Sequence of chain 5.C:
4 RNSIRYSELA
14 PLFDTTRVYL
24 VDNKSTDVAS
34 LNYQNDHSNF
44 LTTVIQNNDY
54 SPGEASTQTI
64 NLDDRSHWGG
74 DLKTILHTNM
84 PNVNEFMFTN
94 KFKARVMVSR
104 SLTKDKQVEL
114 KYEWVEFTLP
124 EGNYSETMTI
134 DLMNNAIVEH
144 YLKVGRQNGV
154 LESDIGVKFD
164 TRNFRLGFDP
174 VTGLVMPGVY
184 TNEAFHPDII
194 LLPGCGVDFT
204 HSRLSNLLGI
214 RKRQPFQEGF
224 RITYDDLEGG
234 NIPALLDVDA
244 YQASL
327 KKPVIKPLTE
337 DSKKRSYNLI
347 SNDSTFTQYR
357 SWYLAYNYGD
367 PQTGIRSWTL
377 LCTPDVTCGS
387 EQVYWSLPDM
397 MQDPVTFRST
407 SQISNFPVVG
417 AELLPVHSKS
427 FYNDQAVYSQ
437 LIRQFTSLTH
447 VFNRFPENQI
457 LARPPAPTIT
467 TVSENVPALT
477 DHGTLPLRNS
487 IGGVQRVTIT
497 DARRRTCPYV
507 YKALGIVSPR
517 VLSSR

Sequence of chain 5.B:
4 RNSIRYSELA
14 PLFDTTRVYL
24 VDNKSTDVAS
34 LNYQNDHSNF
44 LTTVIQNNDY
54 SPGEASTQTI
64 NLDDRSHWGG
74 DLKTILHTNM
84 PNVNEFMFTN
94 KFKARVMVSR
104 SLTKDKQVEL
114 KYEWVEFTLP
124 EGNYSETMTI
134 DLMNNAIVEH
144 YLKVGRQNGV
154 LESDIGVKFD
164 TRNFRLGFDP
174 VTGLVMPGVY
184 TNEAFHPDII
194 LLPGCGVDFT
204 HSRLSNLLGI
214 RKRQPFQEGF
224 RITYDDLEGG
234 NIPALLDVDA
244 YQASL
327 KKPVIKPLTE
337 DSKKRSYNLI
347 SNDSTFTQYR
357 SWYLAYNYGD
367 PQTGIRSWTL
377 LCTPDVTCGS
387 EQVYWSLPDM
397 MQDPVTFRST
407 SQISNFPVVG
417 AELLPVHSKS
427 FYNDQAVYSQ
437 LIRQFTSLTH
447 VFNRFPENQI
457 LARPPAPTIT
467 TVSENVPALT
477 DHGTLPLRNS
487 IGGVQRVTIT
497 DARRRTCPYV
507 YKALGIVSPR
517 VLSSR

The protein below binds the small molecule below.
Small molecule (SMILES): CC(C)[C@H](NC(=O)[C@@H]1CCCN1C(=O)[C@H](CC(N)=O)NC(=O)[C@H](Cc1ccccc1)NC(=O)[C@@H](N)[C@@H](C)O)C(=O)N[C@@H](Cc1ccc(O)cc1)C(=O)N1CCC[C@H]1C(=O)N[C@@H](Cc1ccc(O)cc1)C(=O)N[C@@H](CC(=O)O)C(=O)N[C@H](C=O)[C@@H](C)O

Binding-site contacts:
Ligand atom CG1 contacts residue PHE451 of chain 5.B at 3.4 Å (hydrophobic).
Ligand atom O contacts residue ARG149 of chain 5.B at 2.6 Å (salt-bridge).
Ligand atom CA contacts residue LYS339 of chain 5.B at 3.1 Å.
Ligand atom C contacts residue HIS446 of chain 5.B at 3.4 Å.
Ligand atom C contacts residue ARG149 of chain 5.B at 3.8 Å.
Ligand atom CE2 contacts residue HIS446 of chain 5.B at 3.5 Å.
Ligand atom CZ contacts residue HIS446 of chain 5.B at 3.7 Å.
Ligand atom OH contacts residue MET179 of chain 5.C at 3.4 Å.
Ligand atom CG contacts residue TYR244 of chain 5.C at 3.4 Å (hydrophobic).
Ligand atom CZ contacts residue ARG149 of chain 5.B at 3.8 Å.
Ligand atom CZ contacts residue THR445 of chain 5.B at 3.4 Å.
Ligand atom CA contacts residue GLU155 of chain 5.B at 3.9 Å.
Ligand atom CB contacts residue LYS339 of chain 5.B at 2.9 Å.
Ligand atom CG contacts residue PRO452 of chain 5.B at 3.5 Å (hydrophobic).
Ligand atom CB contacts residue GLN245 of chain 5.C at 3.8 Å.
Ligand atom OD2 contacts residue LYS339 of chain 5.B at 3.6 Å.
Ligand atom CE1 contacts residue PRO180 of chain 5.C at 3.2 Å (hydrophobic).
Ligand atom CD1 contacts residue PRO180 of chain 5.C at 3.5 Å (hydrophobic).
Ligand atom CG1 contacts residue ARG450 of chain 5.B at 3.4 Å.
Ligand atom OD1 contacts residue LYS339 of chain 5.B at 2.9 Å (salt-bridge).
Ligand atom CG1 contacts residue GLU155 of chain 5.B at 3.8 Å.
Ligand atom ND2 contacts residue GLU155 of chain 5.B at 3.1 Å (salt-bridge).
Ligand atom CB contacts residue ARG450 of chain 5.B at 3.6 Å.
Ligand atom CG contacts residue ARG450 of chain 5.B at 3.5 Å.
Ligand atom O contacts residue ARG450 of chain 5.B at 3.3 Å (salt-bridge).
Ligand atom CG2 contacts residue GLU155 of chain 5.B at 3.7 Å.
Ligand atom CG contacts residue GLU155 of chain 5.B at 3.8 Å.
Ligand atom O contacts residue HIS446 of chain 5.B at 2.8 Å.
Ligand atom OH contacts residue THR445 of chain 5.B at 3.2 Å.
Ligand atom CD contacts residue ARG450 of chain 5.B at 2.9 Å.
Ligand atom CG2 contacts residue LEU145 of chain 5.B at 3.8 Å (hydrophobic).
Ligand atom CE2 contacts residue MET179 of chain 5.C at 3.8 Å (hydrophobic).
Ligand atom CZ contacts residue ASP172 of chain 5.C at 3.6 Å.
Ligand atom CB contacts residue PRO452 of chain 5.B at 3.9 Å (hydrophobic).
Ligand atom CG contacts residue LYS339 of chain 5.B at 3.8 Å.
Ligand atom OH contacts residue HIS446 of chain 5.B at 3.1 Å (h-bond).
Ligand atom OH contacts residue LEU239 of chain 5.C at 3.9 Å.
Ligand atom CE1 contacts residue ARG149 of chain 5.B at 3.6 Å.
Ligand atom CE1 contacts residue THR445 of chain 5.B at 3.3 Å.
Ligand atom OD1 contacts residue GLU155 of chain 5.B at 3.8 Å.